Binding-site contacts:
Ligand atom O2 contacts residue ALA241 of chain 3.B at 3.6 Å (h-bond).
Ligand atom C1 contacts residue GLU285 of chain 3.B at 3.5 Å.
Ligand atom C6 contacts residue HIS283 of chain 3.B at 3.7 Å.
Ligand atom C4 contacts residue TYR182 of chain 3.B at 3.2 Å (hydrophobic).
Ligand atom C2 contacts residue ASN242 of chain 3.B at 3.9 Å.
Ligand atom O5 contacts residue ASN214 of chain 3.B at 3.9 Å.
Ligand atom C6 contacts residue TYR182 of chain 3.B at 3.6 Å (hydrophobic).
Ligand atom O3 contacts residue TRP243 of chain 3.B at 3.1 Å (h-bond).
Ligand atom C6 contacts residue LEU185 of chain 3.B at 3.8 Å (hydrophobic).
Ligand atom C4 contacts residue TRP243 of chain 3.B at 3.6 Å (hydrophobic).
Ligand atom O5 contacts residue GLU285 of chain 3.B at 3.1 Å (salt-bridge).
Ligand atom C4 contacts residue HLA1 of chain 3.U at 2.2 Å.
Ligand atom O2 contacts residue GLN187 of chain 3.B at 3.2 Å (h-bond).
Ligand atom C5 contacts residue GLU212 of chain 3.B at 3.6 Å.
Ligand atom O5 contacts residue TRP243 of chain 3.B at 2.9 Å (h-bond).
Ligand atom O6A contacts residue HLA1 of chain 3.U at 3.5 Å (h-bond).
Ligand atom O6B contacts residue HLA1 of chain 3.U at 3.6 Å.
Ligand atom O1 contacts residue GLU285 of chain 3.B at 2.7 Å (salt-bridge).
Ligand atom C3 contacts residue ALA241 of chain 3.B at 3.1 Å (hydrophobic).
Ligand atom C6 contacts residue TRP243 of chain 3.B at 3.7 Å (hydrophobic).
Ligand atom O6 contacts residue ALA250 of chain 3.B at 3.6 Å.
Ligand atom O2 contacts residue ASN242 of chain 3.B at 2.9 Å (h-bond).
Ligand atom O3 contacts residue ALA241 of chain 3.B at 2.7 Å (h-bond).
Ligand atom O3 contacts residue HLA1 of chain 3.U at 3.2 Å.
Ligand atom C1 contacts residue TRP243 of chain 3.B at 3.7 Å (hydrophobic).
Ligand atom C6 contacts residue ILE245 of chain 3.B at 3.5 Å (hydrophobic).
Ligand atom O4 contacts residue HLA1 of chain 3.U at 1.4 Å.
Ligand atom C5 contacts residue TRP243 of chain 3.B at 3.8 Å (hydrophobic).
Ligand atom C6 contacts residue HLA1 of chain 3.U at 3.5 Å.
Ligand atom C5 contacts residue HLA1 of chain 3.U at 3.4 Å.
Ligand atom C5 contacts residue TYR182 of chain 3.B at 3.3 Å (hydrophobic).
Ligand atom C3 contacts residue HLA1 of chain 3.U at 3.3 Å.
Ligand atom O6 contacts residue HIS283 of chain 3.B at 3.1 Å.
Ligand atom O4 contacts residue GLU212 of chain 3.B at 3.5 Å.
Ligand atom C3 contacts residue TRP243 of chain 3.B at 3.8 Å (hydrophobic).
Ligand atom O3 contacts residue ASN242 of chain 3.B at 3.5 Å (h-bond).
Ligand atom O2 contacts residue GLN162 of chain 3.B at 3.0 Å (h-bond).
Ligand atom C6 contacts residue GLU212 of chain 3.B at 3.1 Å.
Ligand atom O6 contacts residue GLU212 of chain 3.B at 2.9 Å (salt-bridge).
Ligand atom C1 contacts residue ASN214 of chain 3.B at 3.8 Å.

Sequence of chain 3.B:
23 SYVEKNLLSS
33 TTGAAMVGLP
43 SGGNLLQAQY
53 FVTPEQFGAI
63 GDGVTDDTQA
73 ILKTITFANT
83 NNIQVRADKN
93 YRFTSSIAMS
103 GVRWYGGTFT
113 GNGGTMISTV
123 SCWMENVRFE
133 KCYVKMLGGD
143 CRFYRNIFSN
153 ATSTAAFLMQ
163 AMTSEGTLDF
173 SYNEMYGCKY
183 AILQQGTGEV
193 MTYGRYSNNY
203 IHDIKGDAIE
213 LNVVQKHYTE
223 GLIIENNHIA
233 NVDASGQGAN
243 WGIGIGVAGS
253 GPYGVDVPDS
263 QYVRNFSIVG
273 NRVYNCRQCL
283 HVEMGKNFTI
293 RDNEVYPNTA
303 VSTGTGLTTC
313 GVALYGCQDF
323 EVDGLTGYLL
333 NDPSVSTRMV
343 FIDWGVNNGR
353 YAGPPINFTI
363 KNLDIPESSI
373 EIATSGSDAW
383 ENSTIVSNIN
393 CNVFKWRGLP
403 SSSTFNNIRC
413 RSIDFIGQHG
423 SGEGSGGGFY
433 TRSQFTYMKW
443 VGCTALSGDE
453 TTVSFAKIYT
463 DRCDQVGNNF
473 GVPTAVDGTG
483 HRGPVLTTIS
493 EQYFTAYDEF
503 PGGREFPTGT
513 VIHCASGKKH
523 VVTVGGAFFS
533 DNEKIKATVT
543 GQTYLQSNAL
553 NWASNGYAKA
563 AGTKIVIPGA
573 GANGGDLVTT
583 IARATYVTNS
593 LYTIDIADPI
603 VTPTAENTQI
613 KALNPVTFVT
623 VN

A protein and the small-molecule ligand that binds it are described below.
Small molecule (SMILES): C[C@@H]1O[C@@H](O[C@H]2[C@@H](O)[C@H](O)[C@H](O[C@@H]3[C@@H](O)[C@H](O)O[C@H](CO)[C@H]3O)O[C@H]2C)[C@@H](O)[C@H](O[C@H]2O[C@H](CO)[C@H](O)[C@H](O[C@@H]3O[C@H](C(=O)O)[C@@H](O)[C@H](O)[C@H]3O)[C@H]2O)[C@@H]1O